Sequence of chain 1.E:
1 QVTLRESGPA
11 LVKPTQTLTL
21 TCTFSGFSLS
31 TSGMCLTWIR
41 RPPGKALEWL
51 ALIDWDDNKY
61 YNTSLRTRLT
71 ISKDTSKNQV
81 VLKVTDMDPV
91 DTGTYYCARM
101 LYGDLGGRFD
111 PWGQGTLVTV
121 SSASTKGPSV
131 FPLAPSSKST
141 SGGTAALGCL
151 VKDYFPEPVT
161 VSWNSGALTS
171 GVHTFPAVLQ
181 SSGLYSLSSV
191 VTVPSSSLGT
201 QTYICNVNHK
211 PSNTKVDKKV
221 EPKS

This small molecule binds to this protein.
Small molecule (SMILES): CC(=O)N[C@H]1[C@H](O[C@H]2[C@H](O)[C@@H](NC(C)=O)CO[C@@H]2CO)O[C@H](CO)[C@@H](O[C@H]2O[C@H](CO)[C@@H](O)[C@H](O)[C@@H]2O)[C@@H]1O

Binding-site contacts:
Ligand atom N2 contacts residue LYS45 of chain 1.E at 4.0 Å.
Ligand atom O7 contacts residue TRP49 of chain 1.E at 2.9 Å (h-bond).
Ligand atom C2 contacts residue ASN62 of chain 1.E at 2.5 Å.
Ligand atom O7 contacts residue LYS45 of chain 1.E at 3.5 Å (salt-bridge).
Ligand atom O7 contacts residue PHE97 of chain 1.F at 4.3 Å.
Ligand atom C6 contacts residue LYS45 of chain 1.E at 4.2 Å.
Ligand atom C7 contacts residue ASN62 of chain 1.E at 3.7 Å.
Ligand atom C4 contacts residue GLU48 of chain 1.E at 3.7 Å.
Ligand atom O7 contacts residue ASN62 of chain 1.E at 4.0 Å.
Ligand atom O4 contacts residue GLU48 of chain 1.E at 3.9 Å.
Ligand atom C2 contacts residue GLU48 of chain 1.E at 3.3 Å.
Ligand atom O7 contacts residue LEU47 of chain 1.E at 4.3 Å.
Ligand atom O3 contacts residue GLU48 of chain 1.E at 4.2 Å.
Ligand atom N2 contacts residue GLU48 of chain 1.E at 2.3 Å (salt-bridge).
Ligand atom O6 contacts residue ARG40 of chain 1.E at 4.1 Å.
Ligand atom C7 contacts residue TRP49 of chain 1.E at 4.0 Å (hydrophobic).
Ligand atom C5 contacts residue ASN62 of chain 1.E at 3.6 Å.
Ligand atom C8 contacts residue VAL96 of chain 1.F at 4.1 Å (hydrophobic).
Ligand atom C1 contacts residue GLU48 of chain 1.E at 3.2 Å.
Ligand atom C2 contacts residue TRP49 of chain 1.E at 4.2 Å (hydrophobic).
Ligand atom C1 contacts residue TRP49 of chain 1.E at 4.0 Å (hydrophobic).
Ligand atom N2 contacts residue ASN62 of chain 1.E at 2.9 Å (h-bond).
Ligand atom O7 contacts residue GLU48 of chain 1.E at 3.2 Å (salt-bridge).
Ligand atom C6 contacts residue LEU65 of chain 1.E at 4.0 Å (hydrophobic).
Ligand atom O3 contacts residue LYS45 of chain 1.E at 3.6 Å.
Ligand atom C1 contacts residue SER64 of chain 1.E at 4.3 Å.
Ligand atom O7 contacts residue ARG40 of chain 1.E at 3.8 Å.
Ligand atom O5 contacts residue LEU65 of chain 1.E at 3.5 Å.
Ligand atom C6 contacts residue GLU48 of chain 1.E at 4.0 Å.
Ligand atom C3 contacts residue ASN62 of chain 1.E at 3.8 Å.
Ligand atom C3 contacts residue LYS45 of chain 1.E at 4.1 Å.
Ligand atom C4 contacts residue ASN62 of chain 1.E at 4.2 Å.
Ligand atom C7 contacts residue GLU48 of chain 1.E at 3.1 Å.
Ligand atom C1 contacts residue ASN62 of chain 1.E at 1.4 Å.
Ligand atom C7 contacts residue LYS45 of chain 1.E at 3.7 Å.
Ligand atom C6 contacts residue ARG40 of chain 1.E at 4.1 Å.
Ligand atom O6 contacts residue LEU65 of chain 1.E at 3.2 Å.
Ligand atom C8 contacts residue VAL95 of chain 1.F at 3.0 Å (hydrophobic).
Ligand atom O5 contacts residue ASN62 of chain 1.E at 2.4 Å (h-bond).
Ligand atom C3 contacts residue GLU48 of chain 1.E at 4.0 Å.

Sequence of chain 1.F:
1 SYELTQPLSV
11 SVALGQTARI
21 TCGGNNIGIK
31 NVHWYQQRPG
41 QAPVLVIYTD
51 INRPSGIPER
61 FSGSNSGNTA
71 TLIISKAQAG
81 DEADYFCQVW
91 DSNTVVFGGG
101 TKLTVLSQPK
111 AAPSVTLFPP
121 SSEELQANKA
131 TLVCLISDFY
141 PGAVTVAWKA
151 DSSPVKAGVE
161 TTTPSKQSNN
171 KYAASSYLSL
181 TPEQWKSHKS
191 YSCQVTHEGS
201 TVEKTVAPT